Binding-site contacts:
Ligand atom N43 contacts residue FE1 of chain 1.H at 2.9 Å.
Ligand atom O28 contacts residue LEU70 of chain 1.C at 3.2 Å.
Ligand atom C34 contacts residue LYS134 of chain 1.C at 3.7 Å.
Ligand atom O44 contacts residue FE1 of chain 1.H at 2.1 Å.
Ligand atom O44 contacts residue LYS125 of chain 1.C at 2.6 Å (salt-bridge).
Ligand atom C3 contacts residue LYS134 of chain 1.C at 3.6 Å.
Ligand atom C5 contacts residue LYS125 of chain 1.C at 3.7 Å.
Ligand atom C8 contacts residue FE1 of chain 1.H at 3.5 Å.
Ligand atom C55 contacts residue PHE123 of chain 1.C at 3.5 Å (hydrophobic).
Ligand atom O46 contacts residue FE1 of chain 1.H at 2.1 Å.
Ligand atom N17 contacts residue FE1 of chain 1.H at 3.6 Å.
Ligand atom O2 contacts residue LYS134 of chain 1.C at 3.3 Å (salt-bridge).
Ligand atom N11 contacts residue FE1 of chain 1.H at 2.1 Å.
Ligand atom N35 contacts residue LYS134 of chain 1.C at 3.5 Å (salt-bridge).
Ligand atom C53 contacts residue SER68 of chain 1.C at 3.3 Å.
Ligand atom O53 contacts residue THR54 of chain 1.C at 2.8 Å (h-bond).
Ligand atom C12 contacts residue FE1 of chain 1.H at 3.1 Å.
Ligand atom O54 contacts residue LYS134 of chain 1.C at 2.8 Å (salt-bridge).
Ligand atom O54 contacts residue TYR52 of chain 1.C at 2.7 Å (h-bond).
Ligand atom C37 contacts residue FE1 of chain 1.H at 2.8 Å.
Ligand atom C6 contacts residue TYR132 of chain 1.C at 3.7 Å (hydrophobic).
Ligand atom C57 contacts residue THR54 of chain 1.C at 3.5 Å.
Ligand atom C3 contacts residue FE1 of chain 1.H at 3.1 Å.
Ligand atom C42 contacts residue LYS125 of chain 1.C at 3.5 Å.
Ligand atom O36 contacts residue FE1 of chain 1.H at 2.0 Å.
Ligand atom O38 contacts residue FE1 of chain 1.H at 2.1 Å.
Ligand atom C45 contacts residue FE1 of chain 1.H at 2.9 Å.
Ligand atom C10 contacts residue FE1 of chain 1.H at 3.1 Å.
Ligand atom C57 contacts residue TYR52 of chain 1.C at 3.6 Å (hydrophobic).
Ligand atom N43 contacts residue LYS125 of chain 1.C at 3.4 Å (salt-bridge).
Ligand atom O2 contacts residue FE1 of chain 1.H at 2.0 Å.
Ligand atom C55 contacts residue TYR138 of chain 1.C at 3.3 Å (hydrophobic).
Ligand atom C48 contacts residue TRP79 of chain 1.C at 3.3 Å (hydrophobic).
Ligand atom O36 contacts residue LYS134 of chain 1.C at 2.6 Å (salt-bridge).
Ligand atom C6 contacts residue PHE133 of chain 1.C at 3.7 Å (hydrophobic).
Ligand atom O53 contacts residue TYR138 of chain 1.C at 2.6 Å (h-bond).
Ligand atom N35 contacts residue FE1 of chain 1.H at 2.8 Å.
Ligand atom C57 contacts residue TYR138 of chain 1.C at 3.3 Å (hydrophobic).
Ligand atom C32 contacts residue LEU70 of chain 1.C at 3.4 Å (hydrophobic).
Ligand atom C34 contacts residue TYR52 of chain 1.C at 3.6 Å (hydrophobic).

This protein binds this small molecule.
Small molecule (SMILES): C[C@@H](CC(=O)N[C@H]1CCCCN(O)C1=O)OC(=O)[C@H](CCCCN(O)C(=O)/C=C\CCCCCCCC(=O)O)NC(=O)[C@@H]1COC(c2ccccc2O)=N1

Sequence of chain 1.C:
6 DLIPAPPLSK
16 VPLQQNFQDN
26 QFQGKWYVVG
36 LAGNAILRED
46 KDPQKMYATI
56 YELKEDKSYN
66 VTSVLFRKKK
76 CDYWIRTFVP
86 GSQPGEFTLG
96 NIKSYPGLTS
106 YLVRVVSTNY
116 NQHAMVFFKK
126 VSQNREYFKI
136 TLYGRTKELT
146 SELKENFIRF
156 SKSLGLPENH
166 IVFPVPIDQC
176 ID